Binding-site contacts:
Ligand atom O1 contacts residue HIS281 of chain 1.A at 3.5 Å (h-bond).
Ligand atom O4 contacts residue ILE283 of chain 1.A at 3.8 Å.
Ligand atom C1 contacts residue FE21 of chain 1.B at 2.7 Å.
Ligand atom C1 contacts residue HIS281 of chain 1.A at 4.0 Å.
Ligand atom C1 contacts residue ASN296 of chain 1.A at 4.1 Å.
Ligand atom C1 contacts residue TRP298 of chain 1.A at 3.6 Å (hydrophobic).
Ligand atom O1 contacts residue ASN207 of chain 1.A at 4.1 Å.
Ligand atom O4 contacts residue LYS216 of chain 1.A at 3.7 Å.
Ligand atom O4 contacts residue THR198 of chain 1.A at 2.6 Å (h-bond).
Ligand atom O2 contacts residue FE21 of chain 1.B at 3.9 Å.
Ligand atom C5 contacts residue THR198 of chain 1.A at 3.5 Å.
Ligand atom O5 contacts residue HIS201 of chain 1.A at 3.0 Å.
Ligand atom O5 contacts residue FE21 of chain 1.B at 2.3 Å.
Ligand atom C4 contacts residue ILE283 of chain 1.A at 4.1 Å (hydrophobic).
Ligand atom C4 contacts residue LEU190 of chain 1.A at 4.0 Å (hydrophobic).
Ligand atom O3 contacts residue LEU190 of chain 1.A at 3.6 Å.
Ligand atom C4 contacts residue THR198 of chain 1.A at 3.6 Å.
Ligand atom O1 contacts residue ASP203 of chain 1.A at 3.1 Å (salt-bridge).
Ligand atom C3 contacts residue LEU190 of chain 1.A at 4.1 Å (hydrophobic).
Ligand atom C5 contacts residue LEU190 of chain 1.A at 3.6 Å (hydrophobic).
Ligand atom C5 contacts residue TYR147 of chain 1.A at 3.2 Å (hydrophobic).
Ligand atom O1 contacts residue TRP298 of chain 1.A at 2.8 Å.
Ligand atom O3 contacts residue LYS216 of chain 1.A at 2.6 Å (salt-bridge).
Ligand atom O5 contacts residue HIS281 of chain 1.A at 3.7 Å.
Ligand atom C5 contacts residue LYS216 of chain 1.A at 3.5 Å.
Ligand atom C5 contacts residue ILE283 of chain 1.A at 3.7 Å (hydrophobic).
Ligand atom O1 contacts residue FE21 of chain 1.B at 1.9 Å.
Ligand atom O3 contacts residue ILE283 of chain 1.A at 3.5 Å.
Ligand atom O3 contacts residue PHE209 of chain 1.A at 3.4 Å.
Ligand atom C1 contacts residue ASN207 of chain 1.A at 4.0 Å.
Ligand atom O2 contacts residue PHE209 of chain 1.A at 3.9 Å.
Ligand atom O3 contacts residue TYR147 of chain 1.A at 3.4 Å (h-bond).
Ligand atom O4 contacts residue TYR147 of chain 1.A at 2.5 Å (h-bond).
Ligand atom C3 contacts residue PHE209 of chain 1.A at 3.6 Å (hydrophobic).
Ligand atom C2 contacts residue FE21 of chain 1.B at 2.9 Å.
Ligand atom O2 contacts residue ASN296 of chain 1.A at 3.3 Å (h-bond).
Ligand atom C2 contacts residue HIS281 of chain 1.A at 4.2 Å.
Ligand atom O1 contacts residue HIS201 of chain 1.A at 4.0 Å.
Ligand atom O2 contacts residue ASN207 of chain 1.A at 3.4 Å (h-bond).
Ligand atom O2 contacts residue TRP298 of chain 1.A at 3.6 Å.

Sequence of chain 1.A:
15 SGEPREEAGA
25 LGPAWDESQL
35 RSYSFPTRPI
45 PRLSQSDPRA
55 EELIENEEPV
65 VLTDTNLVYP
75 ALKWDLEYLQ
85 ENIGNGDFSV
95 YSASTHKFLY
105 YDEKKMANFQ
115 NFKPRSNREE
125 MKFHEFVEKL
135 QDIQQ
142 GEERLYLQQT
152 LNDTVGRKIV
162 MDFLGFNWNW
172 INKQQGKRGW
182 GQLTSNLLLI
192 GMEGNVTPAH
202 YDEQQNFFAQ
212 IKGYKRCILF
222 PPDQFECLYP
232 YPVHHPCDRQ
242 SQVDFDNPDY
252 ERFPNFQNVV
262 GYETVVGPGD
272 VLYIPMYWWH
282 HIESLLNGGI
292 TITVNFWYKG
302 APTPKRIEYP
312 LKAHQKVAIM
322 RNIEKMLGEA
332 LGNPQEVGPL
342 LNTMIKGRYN

This protein binds this small molecule.
Small molecule (SMILES): O=C(O)CCC(=O)C(=O)O